Sequence of chain 2.A:
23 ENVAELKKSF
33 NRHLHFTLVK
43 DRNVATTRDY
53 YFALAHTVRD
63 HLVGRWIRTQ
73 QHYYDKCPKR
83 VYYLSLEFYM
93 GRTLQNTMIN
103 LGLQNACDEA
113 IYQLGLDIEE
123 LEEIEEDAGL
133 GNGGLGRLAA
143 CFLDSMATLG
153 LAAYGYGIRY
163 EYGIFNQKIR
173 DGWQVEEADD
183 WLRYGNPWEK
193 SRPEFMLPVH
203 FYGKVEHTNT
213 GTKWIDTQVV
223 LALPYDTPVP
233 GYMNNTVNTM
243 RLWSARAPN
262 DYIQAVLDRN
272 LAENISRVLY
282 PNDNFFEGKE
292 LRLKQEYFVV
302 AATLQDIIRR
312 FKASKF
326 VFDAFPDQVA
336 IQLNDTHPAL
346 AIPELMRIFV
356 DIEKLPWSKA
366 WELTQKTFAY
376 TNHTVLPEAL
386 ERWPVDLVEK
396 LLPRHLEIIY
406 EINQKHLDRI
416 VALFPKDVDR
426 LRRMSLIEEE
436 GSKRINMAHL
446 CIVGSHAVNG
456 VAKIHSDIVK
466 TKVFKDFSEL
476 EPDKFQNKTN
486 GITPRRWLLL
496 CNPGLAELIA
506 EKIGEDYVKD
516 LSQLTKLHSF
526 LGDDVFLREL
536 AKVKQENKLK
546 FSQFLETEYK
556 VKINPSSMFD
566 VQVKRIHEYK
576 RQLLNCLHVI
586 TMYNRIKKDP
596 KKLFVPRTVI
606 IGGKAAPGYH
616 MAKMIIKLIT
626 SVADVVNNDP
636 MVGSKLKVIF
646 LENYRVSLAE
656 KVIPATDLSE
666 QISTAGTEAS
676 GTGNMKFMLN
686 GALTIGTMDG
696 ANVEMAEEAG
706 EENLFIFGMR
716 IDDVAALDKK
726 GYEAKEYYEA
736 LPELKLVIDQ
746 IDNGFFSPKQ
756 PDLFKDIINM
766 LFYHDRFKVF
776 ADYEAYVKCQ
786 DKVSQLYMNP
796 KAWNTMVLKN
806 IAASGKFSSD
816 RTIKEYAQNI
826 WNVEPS

Sequence of chain 2.B:
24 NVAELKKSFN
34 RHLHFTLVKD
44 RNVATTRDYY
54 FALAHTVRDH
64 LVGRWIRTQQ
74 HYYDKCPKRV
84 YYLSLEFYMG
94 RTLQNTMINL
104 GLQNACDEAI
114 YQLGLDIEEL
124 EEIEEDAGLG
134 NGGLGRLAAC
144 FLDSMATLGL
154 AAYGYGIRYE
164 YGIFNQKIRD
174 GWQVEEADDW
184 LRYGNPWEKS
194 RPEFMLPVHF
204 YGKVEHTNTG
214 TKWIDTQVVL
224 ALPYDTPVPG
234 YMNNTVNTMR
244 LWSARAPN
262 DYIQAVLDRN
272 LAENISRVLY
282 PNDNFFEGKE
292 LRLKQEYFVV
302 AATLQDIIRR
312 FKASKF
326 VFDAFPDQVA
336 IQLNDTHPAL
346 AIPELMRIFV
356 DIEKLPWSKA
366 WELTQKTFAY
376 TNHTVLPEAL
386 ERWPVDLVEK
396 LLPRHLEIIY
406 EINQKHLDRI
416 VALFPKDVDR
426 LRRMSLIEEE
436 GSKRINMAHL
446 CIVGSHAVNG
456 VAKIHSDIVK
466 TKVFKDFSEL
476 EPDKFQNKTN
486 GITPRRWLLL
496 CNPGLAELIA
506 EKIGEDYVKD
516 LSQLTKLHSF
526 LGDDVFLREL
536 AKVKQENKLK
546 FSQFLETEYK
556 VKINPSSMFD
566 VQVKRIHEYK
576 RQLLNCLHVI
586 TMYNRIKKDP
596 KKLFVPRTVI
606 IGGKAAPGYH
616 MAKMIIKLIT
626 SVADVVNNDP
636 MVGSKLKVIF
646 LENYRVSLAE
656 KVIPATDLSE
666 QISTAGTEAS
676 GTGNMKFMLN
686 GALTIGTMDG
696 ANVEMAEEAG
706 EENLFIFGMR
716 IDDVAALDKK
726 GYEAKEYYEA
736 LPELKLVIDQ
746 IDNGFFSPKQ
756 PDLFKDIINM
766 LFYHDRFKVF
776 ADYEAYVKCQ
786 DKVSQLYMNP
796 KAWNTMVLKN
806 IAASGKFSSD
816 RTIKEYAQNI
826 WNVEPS

Binding-site contacts:
Ligand atom C1 contacts residue GLU191 of chain 2.B at 3.5 Å.
Ligand atom C7 contacts residue ARG61 of chain 2.B at 3.4 Å.
Ligand atom O1 contacts residue GLU191 of chain 2.B at 3.2 Å (salt-bridge).
Ligand atom C4 contacts residue TRP68 of chain 2.B at 3.8 Å (hydrophobic).
Ligand atom C11 contacts residue HIS58 of chain 2.A at 3.5 Å.
Ligand atom C1 contacts residue PRO189 of chain 2.B at 3.7 Å (hydrophobic).
Ligand atom C14 contacts residue PRO189 of chain 2.A at 3.5 Å (hydrophobic).
Ligand atom C20 contacts residue TYR186 of chain 2.A at 3.7 Å (hydrophobic).
Ligand atom C22 contacts residue TYR186 of chain 2.A at 3.7 Å (hydrophobic).
Ligand atom C6 contacts residue ARG61 of chain 2.B at 3.4 Å.
Ligand atom C8 contacts residue GLU191 of chain 2.B at 3.7 Å.
Ligand atom C4 contacts residue ARG61 of chain 2.B at 3.3 Å.
Ligand atom CL1 contacts residue LEU64 of chain 2.B at 3.6 Å.
Ligand atom O2 contacts residue LYS192 of chain 2.B at 2.9 Å (salt-bridge).
Ligand atom CL1 contacts residue TRP68 of chain 2.B at 3.7 Å.
Ligand atom C13 contacts residue PHE54 of chain 2.A at 3.7 Å (hydrophobic).
Ligand atom CL1 contacts residue VAL65 of chain 2.B at 3.7 Å.
Ligand atom CL1 contacts residue ARG61 of chain 2.B at 3.5 Å.
Ligand atom N2 contacts residue ARG61 of chain 2.B at 3.4 Å (salt-bridge).
Ligand atom C9 contacts residue LYS192 of chain 2.B at 3.5 Å.
Ligand atom C3 contacts residue TRP68 of chain 2.B at 3.6 Å (hydrophobic).
Ligand atom C6 contacts residue VAL41 of chain 2.A at 3.6 Å (hydrophobic).
Ligand atom C10 contacts residue THR39 of chain 2.A at 3.6 Å.
Ligand atom C5 contacts residue VAL41 of chain 2.A at 3.5 Å (hydrophobic).
Ligand atom C5 contacts residue ARG61 of chain 2.B at 3.5 Å.
Ligand atom N2 contacts residue LYS192 of chain 2.B at 3.6 Å.
Ligand atom C8 contacts residue LYS192 of chain 2.B at 3.4 Å.
Ligand atom C7 contacts residue LYS192 of chain 2.B at 3.8 Å.
Ligand atom C8 contacts residue ARG61 of chain 2.B at 3.3 Å.
Ligand atom N2 contacts residue GLU191 of chain 2.B at 2.7 Å (salt-bridge).
Ligand atom C1 contacts residue ARG61 of chain 2.B at 3.6 Å.
Ligand atom C2 contacts residue PRO189 of chain 2.B at 3.5 Å (hydrophobic).
Ligand atom C3 contacts residue ARG61 of chain 2.B at 3.6 Å.
Ligand atom C7 contacts residue VAL41 of chain 2.A at 3.8 Å (hydrophobic).
Ligand atom C16 contacts residue HIS58 of chain 2.A at 3.5 Å.
Ligand atom C7 contacts residue THR39 of chain 2.A at 3.5 Å.
Ligand atom C2 contacts residue ARG61 of chain 2.B at 3.7 Å.
Ligand atom C2 contacts residue GLU191 of chain 2.B at 3.7 Å.
Ligand atom C15 contacts residue HIS58 of chain 2.A at 3.8 Å.
Ligand atom N1 contacts residue THR39 of chain 2.A at 3.1 Å (h-bond).

A small-molecule ligand and the protein it binds are described below.
Small molecule (SMILES): O=C(N[C@@H](Cc1ccccc1)C(=O)N1CC(C(=O)O)C1)c1cc2cc(Cl)ccc2[nH]1